Binding-site contacts:
Ligand atom C4 contacts residue ASN214 of chain 1.A at 4.2 Å.
Ligand atom C1 contacts residue ASN214 of chain 1.A at 1.4 Å.
Ligand atom C3 contacts residue ASN214 of chain 1.A at 3.8 Å.
Ligand atom O5 contacts residue ASN214 of chain 1.A at 2.3 Å (h-bond).
Ligand atom C5 contacts residue ASN214 of chain 1.A at 3.6 Å.
Ligand atom N2 contacts residue ASN214 of chain 1.A at 3.0 Å (h-bond).
Ligand atom C7 contacts residue ASN214 of chain 1.A at 3.5 Å.
Ligand atom O5 contacts residue ALA192 of chain 1.A at 4.2 Å.
Ligand atom O7 contacts residue ASN214 of chain 1.A at 3.7 Å.
Ligand atom C2 contacts residue ASN214 of chain 1.A at 2.5 Å.

Sequence of chain 1.A:
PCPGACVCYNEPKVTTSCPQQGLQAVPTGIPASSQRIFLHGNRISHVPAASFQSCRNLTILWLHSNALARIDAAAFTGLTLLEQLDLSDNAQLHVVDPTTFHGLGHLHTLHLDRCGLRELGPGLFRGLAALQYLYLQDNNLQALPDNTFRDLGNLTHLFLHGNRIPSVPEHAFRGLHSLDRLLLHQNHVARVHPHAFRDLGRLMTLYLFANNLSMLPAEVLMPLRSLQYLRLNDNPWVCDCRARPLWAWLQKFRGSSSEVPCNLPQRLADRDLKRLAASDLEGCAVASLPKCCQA

The small molecule below binds the protein below.
Small molecule (SMILES): CC(=O)N[C@@H]1[C@@H](O)[C@H](O)[C@@H](CO)O[C@H]1O